Sequence of chain 1.A:
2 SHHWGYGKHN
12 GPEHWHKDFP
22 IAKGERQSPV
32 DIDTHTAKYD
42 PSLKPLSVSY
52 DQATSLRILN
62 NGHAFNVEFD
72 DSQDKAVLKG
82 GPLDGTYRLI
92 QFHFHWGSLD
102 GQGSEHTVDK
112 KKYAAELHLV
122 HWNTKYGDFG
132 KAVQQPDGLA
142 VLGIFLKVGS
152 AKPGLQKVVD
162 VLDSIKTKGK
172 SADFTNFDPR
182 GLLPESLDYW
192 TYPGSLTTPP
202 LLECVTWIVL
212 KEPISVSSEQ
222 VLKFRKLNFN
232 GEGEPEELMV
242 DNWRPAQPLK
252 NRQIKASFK

The small molecule below binds the protein below.
Small molecule (SMILES): CC#CC[Se]c1ccc(S(N)(=O)=O)cc1

Binding-site contacts:
Ligand atom C8 contacts residue LEU197 of chain 1.A at 3.9 Å (hydrophobic).
Ligand atom O13 contacts residue TRP208 of chain 1.A at 4.0 Å.
Ligand atom O13 contacts residue VAL142 of chain 1.A at 3.8 Å.
Ligand atom C2 contacts residue LEU197 of chain 1.A at 3.8 Å (hydrophobic).
Ligand atom O11 contacts residue SER196 of chain 1.A at 4.1 Å.
Ligand atom SE5 contacts residue GOL1 of chain 1.C at 3.8 Å.
Ligand atom N12 contacts residue HIS94 of chain 1.A at 3.2 Å (h-bond).
Ligand atom C6 contacts residue GOL1 of chain 1.C at 3.8 Å.
Ligand atom C8 contacts residue VAL121 of chain 1.A at 3.8 Å (hydrophobic).
Ligand atom C1 contacts residue PRO201 of chain 1.A at 3.9 Å (hydrophobic).
Ligand atom O11 contacts residue THR198 of chain 1.A at 2.9 Å (h-bond).
Ligand atom C9 contacts residue LEU197 of chain 1.A at 3.9 Å (hydrophobic).
Ligand atom C9 contacts residue HIS94 of chain 1.A at 4.0 Å.
Ligand atom S10 contacts residue HIS94 of chain 1.A at 3.9 Å.
Ligand atom S10 contacts residue THR198 of chain 1.A at 3.9 Å.
Ligand atom C3 contacts residue PRO201 of chain 1.A at 3.6 Å (hydrophobic).
Ligand atom O13 contacts residue VAL121 of chain 1.A at 3.9 Å.
Ligand atom N12 contacts residue HIS96 of chain 1.A at 3.3 Å (h-bond).
Ligand atom S10 contacts residue HIS119 of chain 1.A at 4.0 Å.
Ligand atom C8 contacts residue HIS94 of chain 1.A at 3.9 Å.
Ligand atom C14 contacts residue LEU197 of chain 1.A at 4.0 Å (hydrophobic).
Ligand atom O11 contacts residue TRP208 of chain 1.A at 3.6 Å.
Ligand atom O11 contacts residue LEU197 of chain 1.A at 3.3 Å.
Ligand atom N12 contacts residue HIS119 of chain 1.A at 3.4 Å (h-bond).
Ligand atom C1 contacts residue VAL134 of chain 1.A at 3.5 Å (hydrophobic).
Ligand atom O13 contacts residue HIS94 of chain 1.A at 3.4 Å.
Ligand atom C15 contacts residue GOL1 of chain 1.C at 3.8 Å.
Ligand atom C1 contacts residue LEU203 of chain 1.A at 3.9 Å (hydrophobic).
Ligand atom C14 contacts residue THR199 of chain 1.A at 3.5 Å.
Ligand atom O13 contacts residue ZN1 of chain 1.B at 3.0 Å.
Ligand atom C7 contacts residue LEU197 of chain 1.A at 4.0 Å (hydrophobic).
Ligand atom C4 contacts residue PRO201 of chain 1.A at 4.0 Å (hydrophobic).
Ligand atom C3 contacts residue LEU197 of chain 1.A at 3.7 Å (hydrophobic).
Ligand atom C15 contacts residue THR199 of chain 1.A at 3.3 Å.
Ligand atom S10 contacts residue ZN1 of chain 1.B at 3.0 Å.
Ligand atom C2 contacts residue PRO201 of chain 1.A at 3.7 Å (hydrophobic).
Ligand atom N12 contacts residue THR198 of chain 1.A at 2.8 Å (h-bond).
Ligand atom N12 contacts residue ZN1 of chain 1.B at 1.9 Å.
Ligand atom O13 contacts residue HIS119 of chain 1.A at 3.4 Å (h-bond).
Ligand atom C7 contacts residue GLN92 of chain 1.A at 4.0 Å.